Binding-site contacts:
Ligand atom C1 contacts residue ASN626 of chain 1.A at 1.4 Å.
Ligand atom O5 contacts residue ASN626 of chain 1.A at 2.4 Å (h-bond).
Ligand atom C6 contacts residue THR628 of chain 1.A at 4.5 Å.
Ligand atom C1 contacts residue LEU629 of chain 1.A at 4.5 Å (hydrophobic).
Ligand atom C4 contacts residue ASN626 of chain 1.A at 4.3 Å.
Ligand atom C7 contacts residue ASN626 of chain 1.A at 3.4 Å.
Ligand atom N2 contacts residue ASN626 of chain 1.A at 2.8 Å (h-bond).
Ligand atom O7 contacts residue ASN626 of chain 1.A at 3.5 Å (h-bond).
Ligand atom C8 contacts residue ASN626 of chain 1.A at 4.4 Å.
Ligand atom C5 contacts residue ASN626 of chain 1.A at 3.7 Å.
Ligand atom O5 contacts residue LEU629 of chain 1.A at 4.0 Å.
Ligand atom C3 contacts residue ASN626 of chain 1.A at 3.8 Å.
Ligand atom C2 contacts residue ASN626 of chain 1.A at 2.4 Å.

A protein and the small-molecule ligand that binds it are described below.
Small molecule (SMILES): CC(=O)N[C@H]1[C@H](O[C@H]2[C@H](O)[C@@H](NC(C)=O)CO[C@@H]2CO)O[C@H](CO)[C@@H](O)[C@@H]1O

Sequence of chain 1.A:
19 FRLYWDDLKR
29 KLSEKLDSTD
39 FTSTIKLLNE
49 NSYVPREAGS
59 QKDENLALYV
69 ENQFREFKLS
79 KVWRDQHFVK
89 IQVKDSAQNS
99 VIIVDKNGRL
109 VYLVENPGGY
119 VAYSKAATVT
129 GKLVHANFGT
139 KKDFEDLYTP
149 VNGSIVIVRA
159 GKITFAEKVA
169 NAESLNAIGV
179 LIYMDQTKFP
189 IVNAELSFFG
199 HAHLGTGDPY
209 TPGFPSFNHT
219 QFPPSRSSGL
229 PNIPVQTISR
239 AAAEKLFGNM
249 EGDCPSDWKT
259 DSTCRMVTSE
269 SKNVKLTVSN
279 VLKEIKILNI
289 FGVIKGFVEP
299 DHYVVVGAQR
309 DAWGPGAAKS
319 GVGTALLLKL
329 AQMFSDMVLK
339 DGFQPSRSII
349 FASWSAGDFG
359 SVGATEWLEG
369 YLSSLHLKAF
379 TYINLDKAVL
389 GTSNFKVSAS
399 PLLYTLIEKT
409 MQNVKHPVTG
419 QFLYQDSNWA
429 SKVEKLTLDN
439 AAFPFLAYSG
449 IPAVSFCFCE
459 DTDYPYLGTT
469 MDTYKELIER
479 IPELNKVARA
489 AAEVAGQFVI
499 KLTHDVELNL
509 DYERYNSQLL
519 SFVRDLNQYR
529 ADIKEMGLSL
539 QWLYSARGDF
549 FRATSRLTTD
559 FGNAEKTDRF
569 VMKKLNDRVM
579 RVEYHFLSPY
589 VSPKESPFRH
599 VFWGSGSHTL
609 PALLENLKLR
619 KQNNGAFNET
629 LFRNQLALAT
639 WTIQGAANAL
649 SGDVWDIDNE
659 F